Sequence of chain 1.J:
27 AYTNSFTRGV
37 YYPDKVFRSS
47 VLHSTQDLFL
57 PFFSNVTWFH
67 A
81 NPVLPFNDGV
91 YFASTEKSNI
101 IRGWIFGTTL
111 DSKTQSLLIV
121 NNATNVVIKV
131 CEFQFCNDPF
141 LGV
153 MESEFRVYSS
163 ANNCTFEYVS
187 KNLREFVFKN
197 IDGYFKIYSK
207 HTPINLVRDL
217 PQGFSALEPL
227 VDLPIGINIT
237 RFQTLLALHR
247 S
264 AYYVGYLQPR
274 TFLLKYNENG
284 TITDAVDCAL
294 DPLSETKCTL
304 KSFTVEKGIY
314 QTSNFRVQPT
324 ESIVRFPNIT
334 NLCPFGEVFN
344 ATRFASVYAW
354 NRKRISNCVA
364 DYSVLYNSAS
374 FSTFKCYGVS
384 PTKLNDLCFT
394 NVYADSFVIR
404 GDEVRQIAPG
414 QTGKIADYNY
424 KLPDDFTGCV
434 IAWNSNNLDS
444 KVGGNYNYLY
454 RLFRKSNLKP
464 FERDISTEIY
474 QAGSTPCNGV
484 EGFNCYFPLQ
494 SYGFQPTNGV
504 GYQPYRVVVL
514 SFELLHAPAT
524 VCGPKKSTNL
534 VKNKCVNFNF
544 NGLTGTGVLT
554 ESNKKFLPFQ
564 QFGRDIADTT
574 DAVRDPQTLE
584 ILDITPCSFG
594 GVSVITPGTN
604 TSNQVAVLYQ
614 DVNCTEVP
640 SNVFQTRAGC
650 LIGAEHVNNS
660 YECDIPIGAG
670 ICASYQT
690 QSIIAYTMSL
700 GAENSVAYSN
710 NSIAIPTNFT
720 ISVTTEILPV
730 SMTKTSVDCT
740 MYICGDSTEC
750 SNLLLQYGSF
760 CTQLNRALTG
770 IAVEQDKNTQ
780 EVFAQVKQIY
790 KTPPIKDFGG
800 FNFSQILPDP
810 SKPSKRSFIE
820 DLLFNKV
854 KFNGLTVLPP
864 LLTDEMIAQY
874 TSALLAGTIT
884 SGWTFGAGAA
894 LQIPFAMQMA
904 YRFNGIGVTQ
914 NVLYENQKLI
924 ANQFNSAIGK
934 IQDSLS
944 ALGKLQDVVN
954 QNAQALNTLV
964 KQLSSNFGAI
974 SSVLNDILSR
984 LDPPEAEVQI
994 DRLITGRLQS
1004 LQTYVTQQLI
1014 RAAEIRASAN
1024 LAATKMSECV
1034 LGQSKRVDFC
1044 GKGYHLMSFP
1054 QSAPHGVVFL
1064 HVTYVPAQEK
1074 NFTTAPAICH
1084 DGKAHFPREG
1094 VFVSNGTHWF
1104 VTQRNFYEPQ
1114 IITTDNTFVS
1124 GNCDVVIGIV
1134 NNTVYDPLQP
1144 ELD

Binding-site contacts:
Ligand atom C7 contacts residue ASN331 of chain 1.J at 3.7 Å.
Ligand atom C8 contacts residue GLN580 of chain 1.J at 3.6 Å.
Ligand atom C2 contacts residue ASN331 of chain 1.J at 2.9 Å.
Ligand atom O6 contacts residue ASN331 of chain 1.J at 4.4 Å.
Ligand atom C4 contacts residue ASN331 of chain 1.J at 4.4 Å.
Ligand atom N2 contacts residue ASN331 of chain 1.J at 2.8 Å (h-bond).
Ligand atom O5 contacts residue ASN331 of chain 1.J at 2.4 Å (h-bond).
Ligand atom C8 contacts residue ASN331 of chain 1.J at 3.8 Å.
Ligand atom C3 contacts residue ASN331 of chain 1.J at 4.0 Å.
Ligand atom C5 contacts residue ASN331 of chain 1.J at 3.6 Å.
Ligand atom C7 contacts residue GLN580 of chain 1.J at 4.4 Å.
Ligand atom C1 contacts residue GLN580 of chain 1.J at 4.4 Å.
Ligand atom C1 contacts residue ASN331 of chain 1.J at 1.5 Å.

The small molecule below binds the protein below.
Small molecule (SMILES): CC(=O)N[C@H]1[C@H](O[C@H]2[C@H](O)[C@@H](NC(C)=O)CO[C@@H]2CO)O[C@H](CO)[C@@H](O)[C@@H]1O